Sequence of chain 1.A:
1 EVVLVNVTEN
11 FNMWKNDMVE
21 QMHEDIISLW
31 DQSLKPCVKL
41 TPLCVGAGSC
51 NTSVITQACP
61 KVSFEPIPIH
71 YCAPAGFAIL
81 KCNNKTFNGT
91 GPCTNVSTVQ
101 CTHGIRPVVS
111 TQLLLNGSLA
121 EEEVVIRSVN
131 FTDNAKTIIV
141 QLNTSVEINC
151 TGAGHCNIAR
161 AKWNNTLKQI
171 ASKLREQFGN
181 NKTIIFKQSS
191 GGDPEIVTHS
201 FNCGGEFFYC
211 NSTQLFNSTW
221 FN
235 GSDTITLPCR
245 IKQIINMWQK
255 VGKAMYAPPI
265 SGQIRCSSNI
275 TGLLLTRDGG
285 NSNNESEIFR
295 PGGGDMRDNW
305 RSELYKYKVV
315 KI

A protein and the small-molecule ligand that binds it are described below.
Small molecule (SMILES): CC(=O)N[C@@H]1[C@@H](O)[C@H](O)[C@@H](CO)O[C@H]1O

Binding-site contacts:
Ligand atom C5 contacts residue ASN51 of chain 1.A at 3.6 Å.
Ligand atom N2 contacts residue ASN51 of chain 1.A at 2.9 Å (h-bond).
Ligand atom C3 contacts residue ASN51 of chain 1.A at 3.7 Å.
Ligand atom O5 contacts residue ASN51 of chain 1.A at 2.3 Å (h-bond).
Ligand atom C8 contacts residue SER49 of chain 1.A at 3.8 Å.
Ligand atom O7 contacts residue ASN51 of chain 1.A at 4.1 Å.
Ligand atom C8 contacts residue CYS50 of chain 1.A at 3.4 Å (hydrophobic).
Ligand atom C1 contacts residue ASN51 of chain 1.A at 1.4 Å.
Ligand atom C7 contacts residue ASN51 of chain 1.A at 3.5 Å.
Ligand atom C2 contacts residue ASN51 of chain 1.A at 2.3 Å.
Ligand atom C8 contacts residue ASN51 of chain 1.A at 3.7 Å.
Ligand atom C4 contacts residue ASN51 of chain 1.A at 4.1 Å.